Binding-site contacts:
Ligand atom C6 contacts residue U2 of chain 25.C at 4.1 Å.
Ligand atom N1 contacts residue U3 of chain 25.C at 2.7 Å (h-bond).
Ligand atom C6 contacts residue U3 of chain 25.C at 3.3 Å.
Ligand atom N6 contacts residue U3 of chain 25.C at 3.0 Å (h-bond).
Ligand atom N6 contacts residue U1 of chain 25.C at 2.8 Å (h-bond).
Ligand atom C2 contacts residue U2 of chain 25.C at 3.2 Å.
Ligand atom C6 contacts residue U1 of chain 25.C at 3.6 Å.
Ligand atom N3 contacts residue U2 of chain 25.C at 3.7 Å.
Ligand atom C4 contacts residue U2 of chain 25.C at 4.3 Å.
Ligand atom N1 contacts residue U2 of chain 25.C at 3.5 Å (h-bond).
Ligand atom C2 contacts residue U3 of chain 25.C at 3.0 Å.
Ligand atom C2 contacts residue U1 of chain 25.C at 3.5 Å.
Ligand atom N3 contacts residue U3 of chain 25.C at 4.2 Å.
Ligand atom N6 contacts residue U2 of chain 25.C at 4.2 Å.
Ligand atom N1 contacts residue U1 of chain 25.C at 2.8 Å (h-bond).

The protein below binds the small molecule below.
Small molecule (SMILES): Nc1ncnc2c1ncn2[C@@H]1O[C@H](CO[P](=O)(O)O[C@H]2[C@@H](O)[C@H](n3cnc4c(N)ncnc43)O[C@@H]2CO[P](=O)(O)O[C@H]2[C@@H](O)[C@H](n3cnc4c(N)ncnc43)O[C@@H]2COP(=O)(O)O)[C@@H](O)[C@H]1O